The protein below binds the small molecule below.
Small molecule (SMILES): N#Cc1ccc(CNC(=O)N2CCOCC2)cc1

Sequence of chain 2.A:
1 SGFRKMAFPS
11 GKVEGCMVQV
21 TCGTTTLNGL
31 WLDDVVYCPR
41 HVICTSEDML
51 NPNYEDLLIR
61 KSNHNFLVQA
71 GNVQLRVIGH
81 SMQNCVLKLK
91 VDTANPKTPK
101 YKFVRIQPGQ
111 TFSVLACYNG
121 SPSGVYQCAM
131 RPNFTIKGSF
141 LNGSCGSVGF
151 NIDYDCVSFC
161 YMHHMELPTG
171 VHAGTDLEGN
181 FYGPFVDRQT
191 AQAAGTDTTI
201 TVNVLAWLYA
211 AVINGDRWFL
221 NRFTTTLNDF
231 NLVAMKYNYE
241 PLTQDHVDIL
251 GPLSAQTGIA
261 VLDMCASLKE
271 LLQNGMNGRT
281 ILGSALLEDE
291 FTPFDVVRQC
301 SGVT

Binding-site contacts:
Ligand atom C01 contacts residue MET165 of chain 2.A at 4.4 Å (hydrophobic).
Ligand atom C05 contacts residue MET49 of chain 2.A at 3.9 Å (hydrophobic).
Ligand atom C16 contacts residue ASN142 of chain 2.A at 4.5 Å.
Ligand atom C02 contacts residue ARG188 of chain 2.A at 3.9 Å.
Ligand atom N18 contacts residue ASP187 of chain 2.A at 3.1 Å.
Ligand atom C04 contacts residue HIS41 of chain 2.A at 3.7 Å.
Ligand atom N11 contacts residue ASN142 of chain 2.A at 4.5 Å.
Ligand atom C02 contacts residue GLN189 of chain 2.A at 4.1 Å.
Ligand atom C02 contacts residue ASP187 of chain 2.A at 4.5 Å.
Ligand atom C04 contacts residue HIS164 of chain 2.A at 3.9 Å.
Ligand atom C15 contacts residue ASN142 of chain 2.A at 3.7 Å.
Ligand atom N08 contacts residue GLN189 of chain 2.A at 4.1 Å.
Ligand atom C17 contacts residue MET49 of chain 2.A at 3.8 Å (hydrophobic).
Ligand atom C17 contacts residue MET165 of chain 2.A at 3.8 Å (hydrophobic).
Ligand atom N18 contacts residue MET165 of chain 2.A at 3.8 Å.
Ligand atom C17 contacts residue ASP187 of chain 2.A at 3.8 Å.
Ligand atom C17 contacts residue HIS41 of chain 2.A at 3.3 Å.
Ligand atom C04 contacts residue MET49 of chain 2.A at 3.5 Å (hydrophobic).
Ligand atom N18 contacts residue HIS41 of chain 2.A at 3.1 Å (h-bond).
Ligand atom C03 contacts residue HIS164 of chain 2.A at 3.9 Å.
Ligand atom C01 contacts residue GLN189 of chain 2.A at 3.8 Å.
Ligand atom C01 contacts residue ARG188 of chain 2.A at 4.1 Å.
Ligand atom C02 contacts residue MET49 of chain 2.A at 3.5 Å (hydrophobic).
Ligand atom O10 contacts residue GLU166 of chain 2.A at 4.4 Å.
Ligand atom C06 contacts residue GLN189 of chain 2.A at 4.3 Å.
Ligand atom C17 contacts residue HIS164 of chain 2.A at 3.4 Å.
Ligand atom O14 contacts residue ASN142 of chain 2.A at 3.8 Å.
Ligand atom C06 contacts residue MET49 of chain 2.A at 4.1 Å (hydrophobic).
Ligand atom C13 contacts residue ASN142 of chain 2.A at 3.7 Å.
Ligand atom N18 contacts residue PHE181 of chain 2.A at 4.3 Å.
Ligand atom C02 contacts residue MET165 of chain 2.A at 3.5 Å (hydrophobic).
Ligand atom C17 contacts residue ARG188 of chain 2.A at 4.5 Å.
Ligand atom C03 contacts residue HIS41 of chain 2.A at 4.0 Å.
Ligand atom C03 contacts residue MET165 of chain 2.A at 4.2 Å (hydrophobic).
Ligand atom C07 contacts residue GLN189 of chain 2.A at 3.4 Å.
Ligand atom N18 contacts residue MET49 of chain 2.A at 4.5 Å.
Ligand atom N18 contacts residue HIS164 of chain 2.A at 3.4 Å (h-bond).
Ligand atom C01 contacts residue MET49 of chain 2.A at 3.9 Å (hydrophobic).
Ligand atom C03 contacts residue MET49 of chain 2.A at 3.3 Å (hydrophobic).